The small molecule below binds the protein below.
Small molecule (SMILES): Nc1ncnc2c1ncn2[C@@H]1O[C@H](CO[P](=O)(O)O[P](=O)(O)CP(=O)(O)O)[C@@H](O)[C@H]1O

Sequence of chain 1.A:
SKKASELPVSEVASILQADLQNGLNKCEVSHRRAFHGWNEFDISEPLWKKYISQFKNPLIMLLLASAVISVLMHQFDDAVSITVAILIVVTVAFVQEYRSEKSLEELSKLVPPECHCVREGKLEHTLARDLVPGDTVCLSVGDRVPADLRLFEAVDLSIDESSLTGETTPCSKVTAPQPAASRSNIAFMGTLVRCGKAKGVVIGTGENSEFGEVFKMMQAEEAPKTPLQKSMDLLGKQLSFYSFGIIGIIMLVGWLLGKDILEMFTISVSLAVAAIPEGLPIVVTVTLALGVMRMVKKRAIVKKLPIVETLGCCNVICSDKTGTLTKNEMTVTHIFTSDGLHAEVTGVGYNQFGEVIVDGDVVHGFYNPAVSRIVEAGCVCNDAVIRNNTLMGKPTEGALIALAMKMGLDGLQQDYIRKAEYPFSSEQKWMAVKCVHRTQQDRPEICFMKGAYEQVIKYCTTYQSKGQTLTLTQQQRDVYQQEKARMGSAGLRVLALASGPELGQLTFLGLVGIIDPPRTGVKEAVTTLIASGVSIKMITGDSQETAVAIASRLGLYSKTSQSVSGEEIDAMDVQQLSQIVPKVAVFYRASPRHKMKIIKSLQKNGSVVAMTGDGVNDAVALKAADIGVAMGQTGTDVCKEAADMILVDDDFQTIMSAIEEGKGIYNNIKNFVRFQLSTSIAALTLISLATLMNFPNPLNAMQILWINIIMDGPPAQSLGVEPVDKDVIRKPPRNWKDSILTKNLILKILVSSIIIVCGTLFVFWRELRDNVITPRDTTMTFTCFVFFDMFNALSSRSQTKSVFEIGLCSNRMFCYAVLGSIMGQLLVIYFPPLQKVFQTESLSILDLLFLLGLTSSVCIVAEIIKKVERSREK

Binding-site contacts:
Ligand atom O2' contacts residue ARG551 of chain 1.A at 3.2 Å.
Ligand atom O1G contacts residue GLY599 of chain 1.A at 2.9 Å (h-bond).
Ligand atom O1A contacts residue PHE482 of chain 1.A at 3.2 Å.
Ligand atom O2G contacts residue GLY599 of chain 1.A at 3.5 Å (h-bond).
Ligand atom C5 contacts residue PHE482 of chain 1.A at 3.5 Å (hydrophobic).
Ligand atom C4 contacts residue PHE482 of chain 1.A at 3.6 Å (hydrophobic).
Ligand atom C3B contacts residue THR380 of chain 1.A at 3.2 Å.
Ligand atom O1B contacts residue ASP600 of chain 1.A at 3.4 Å (salt-bridge).
Ligand atom O1A contacts residue SER484 of chain 1.A at 3.3 Å (h-bond).
Ligand atom O2A contacts residue LYS487 of chain 1.A at 3.6 Å (salt-bridge).
Ligand atom C2 contacts residue LYS508 of chain 1.A at 3.2 Å.
Ligand atom PA contacts residue SER484 of chain 1.A at 3.3 Å.
Ligand atom C5' contacts residue PHE482 of chain 1.A at 3.7 Å (hydrophobic).
Ligand atom O1B contacts residue GLY599 of chain 1.A at 3.3 Å.
Ligand atom PG contacts residue THR380 of chain 1.A at 3.6 Å.
Ligand atom C2' contacts residue ARG551 of chain 1.A at 3.4 Å.
Ligand atom O2A contacts residue SER484 of chain 1.A at 2.3 Å (h-bond).
Ligand atom C3' contacts residue GLY599 of chain 1.A at 3.5 Å.
Ligand atom O1G contacts residue THR598 of chain 1.A at 3.3 Å.
Ligand atom N7 contacts residue PHE482 of chain 1.A at 3.3 Å.
Ligand atom C6 contacts residue PHE482 of chain 1.A at 3.7 Å (hydrophobic).
Ligand atom O3' contacts residue GLY599 of chain 1.A at 3.4 Å (h-bond).
Ligand atom O2' contacts residue ASP600 of chain 1.A at 3.7 Å.
Ligand atom N6 contacts residue PHE482 of chain 1.A at 3.5 Å.
Ligand atom O3A contacts residue GLY599 of chain 1.A at 3.6 Å.
Ligand atom N1 contacts residue MET489 of chain 1.A at 3.4 Å.
Ligand atom N6 contacts residue GLU455 of chain 1.A at 2.9 Å (salt-bridge).
Ligand atom N3 contacts residue LEU553 of chain 1.A at 3.5 Å.
Ligand atom O2G contacts residue LYS653 of chain 1.A at 3.0 Å (salt-bridge).
Ligand atom O3G contacts residue ASP378 of chain 1.A at 3.5 Å.
Ligand atom O1B contacts residue ARG551 of chain 1.A at 3.1 Å (salt-bridge).
Ligand atom C3' contacts residue ARG647 of chain 1.A at 3.6 Å.
Ligand atom N3 contacts residue GLY509 of chain 1.A at 3.4 Å.
Ligand atom PB contacts residue ARG551 of chain 1.A at 3.7 Å.
Ligand atom O3' contacts residue ARG647 of chain 1.A at 2.5 Å (salt-bridge).
Ligand atom C8 contacts residue ARG551 of chain 1.A at 3.2 Å.
Ligand atom O2B contacts residue ARG551 of chain 1.A at 3.4 Å (salt-bridge).
Ligand atom O3G contacts residue THR380 of chain 1.A at 2.9 Å (h-bond).
Ligand atom C8 contacts residue PHE482 of chain 1.A at 3.5 Å (hydrophobic).
Ligand atom O3G contacts residue LYS379 of chain 1.A at 3.6 Å.